Sequence of chain 1.D:
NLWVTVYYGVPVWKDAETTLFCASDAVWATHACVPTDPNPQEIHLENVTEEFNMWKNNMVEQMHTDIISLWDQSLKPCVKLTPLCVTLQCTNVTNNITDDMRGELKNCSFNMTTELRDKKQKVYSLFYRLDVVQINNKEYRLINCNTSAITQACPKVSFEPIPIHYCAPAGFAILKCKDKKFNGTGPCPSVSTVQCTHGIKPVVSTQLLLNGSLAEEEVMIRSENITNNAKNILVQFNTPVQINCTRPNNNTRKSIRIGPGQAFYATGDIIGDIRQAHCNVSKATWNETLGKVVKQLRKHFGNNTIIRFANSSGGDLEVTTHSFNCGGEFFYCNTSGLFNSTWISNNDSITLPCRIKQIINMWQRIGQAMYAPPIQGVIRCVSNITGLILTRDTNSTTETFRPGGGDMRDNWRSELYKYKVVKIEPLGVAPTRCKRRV

This small molecule binds to this protein.
Small molecule (SMILES): CC(=O)N[C@H]1[C@H](O[C@H]2[C@H](O)[C@@H](NC(C)=O)CO[C@@H]2CO)O[C@H](CO)[C@@H](O[C@@H]2O[C@H](CO[C@H]3O[C@H](CO)[C@@H](O)[C@H](O[C@H]4O[C@H](CO)[C@@H](O)[C@H](O)[C@@H]4O)[C@@H]3O)[C@@H](O)[C@H](O[C@H]3O[C@H](CO)[C@@H](O)[C@H](O)[C@@H]3O[C@H]3O[C@H](CO)[C@@H](O)[C@H](O)[C@@H]3O)[C@@H]2O)[C@@H]1O

Binding-site contacts:
Ligand atom C2 contacts residue VAL414 of chain 1.D at 4.0 Å (hydrophobic).
Ligand atom C8 contacts residue ASN346 of chain 1.D at 4.3 Å.
Ligand atom O3 contacts residue VAL414 of chain 1.D at 4.5 Å.
Ligand atom C1 contacts residue ASN232 of chain 1.D at 1.6 Å.
Ligand atom N2 contacts residue SER415 of chain 1.D at 3.1 Å.
Ligand atom C8 contacts residue SER415 of chain 1.D at 3.7 Å.
Ligand atom C6 contacts residue NAG1 of chain 1.FB at 3.5 Å.
Ligand atom C7 contacts residue ASN232 of chain 1.D at 3.6 Å.
Ligand atom O7 contacts residue ASN346 of chain 1.D at 4.3 Å.
Ligand atom C1 contacts residue SER415 of chain 1.D at 3.9 Å.
Ligand atom O7 contacts residue VAL414 of chain 1.D at 4.5 Å.
Ligand atom C5 contacts residue VAL414 of chain 1.D at 4.1 Å (hydrophobic).
Ligand atom C4 contacts residue ASN232 of chain 1.D at 4.3 Å.
Ligand atom C3 contacts residue VAL414 of chain 1.D at 3.5 Å (hydrophobic).
Ligand atom N2 contacts residue VAL414 of chain 1.D at 3.9 Å.
Ligand atom C5 contacts residue NAG1 of chain 1.FB at 3.2 Å.
Ligand atom C2 contacts residue SER415 of chain 1.D at 4.0 Å.
Ligand atom O5 contacts residue NAG1 of chain 1.FB at 3.3 Å.
Ligand atom C8 contacts residue LEU231 of chain 1.D at 3.8 Å (hydrophobic).
Ligand atom O7 contacts residue ASN232 of chain 1.D at 4.1 Å.
Ligand atom O5 contacts residue LYS222 of chain 1.D at 4.2 Å.
Ligand atom C8 contacts residue ASN232 of chain 1.D at 4.4 Å.
Ligand atom C4 contacts residue VAL414 of chain 1.D at 4.1 Å (hydrophobic).
Ligand atom O5 contacts residue ASN232 of chain 1.D at 2.5 Å (h-bond).
Ligand atom C5 contacts residue ASN232 of chain 1.D at 3.8 Å.
Ligand atom C3 contacts residue ASN232 of chain 1.D at 3.8 Å.
Ligand atom O4 contacts residue VAL414 of chain 1.D at 4.0 Å.
Ligand atom C7 contacts residue SER415 of chain 1.D at 3.9 Å.
Ligand atom O6 contacts residue LYS222 of chain 1.D at 3.9 Å.
Ligand atom N2 contacts residue ASN232 of chain 1.D at 2.9 Å (h-bond).
Ligand atom C2 contacts residue ASN232 of chain 1.D at 2.4 Å.
Ligand atom C1 contacts residue NAG1 of chain 1.FB at 3.7 Å.
Ligand atom C1 contacts residue VAL414 of chain 1.D at 4.1 Å (hydrophobic).